Binding-site contacts:
Ligand atom C8 contacts residue GLU56 of chain 1.B at 3.9 Å.
Ligand atom C4 contacts residue ASN135 of chain 1.B at 4.2 Å.
Ligand atom N2 contacts residue ASN135 of chain 1.B at 2.9 Å (h-bond).
Ligand atom C6 contacts residue TYR124 of chain 1.B at 4.0 Å (hydrophobic).
Ligand atom C2 contacts residue ASN135 of chain 1.B at 2.4 Å.
Ligand atom O7 contacts residue ASN135 of chain 1.B at 3.1 Å (h-bond).
Ligand atom C7 contacts residue ASN135 of chain 1.B at 3.2 Å.
Ligand atom C8 contacts residue LEU126 of chain 1.B at 4.3 Å (hydrophobic).
Ligand atom O7 contacts residue PHE54 of chain 1.B at 3.8 Å.
Ligand atom O7 contacts residue ARG72 of chain 1.B at 3.9 Å.
Ligand atom C8 contacts residue TYR124 of chain 1.B at 3.5 Å (hydrophobic).
Ligand atom C8 contacts residue ASN135 of chain 1.B at 4.4 Å.
Ligand atom C3 contacts residue ASN135 of chain 1.B at 3.8 Å.
Ligand atom C5 contacts residue ASN135 of chain 1.B at 3.7 Å.
Ligand atom C1 contacts residue ASN135 of chain 1.B at 1.4 Å.
Ligand atom C5 contacts residue TYR124 of chain 1.B at 4.5 Å (hydrophobic).
Ligand atom O5 contacts residue ASN135 of chain 1.B at 2.4 Å (h-bond).

The protein below binds the small molecule below.
Small molecule (SMILES): CC(=O)N[C@H]1[C@H](O[C@H]2[C@H](O)[C@@H](NC(C)=O)CO[C@@H]2CO)O[C@H](CO)[C@@H](O)[C@@H]1O

Sequence of chain 1.B:
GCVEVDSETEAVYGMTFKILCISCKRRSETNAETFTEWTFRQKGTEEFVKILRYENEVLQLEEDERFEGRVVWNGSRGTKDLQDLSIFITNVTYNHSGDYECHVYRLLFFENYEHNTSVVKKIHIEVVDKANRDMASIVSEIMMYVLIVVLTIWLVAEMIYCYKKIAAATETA